Sequence of chain 3.A:
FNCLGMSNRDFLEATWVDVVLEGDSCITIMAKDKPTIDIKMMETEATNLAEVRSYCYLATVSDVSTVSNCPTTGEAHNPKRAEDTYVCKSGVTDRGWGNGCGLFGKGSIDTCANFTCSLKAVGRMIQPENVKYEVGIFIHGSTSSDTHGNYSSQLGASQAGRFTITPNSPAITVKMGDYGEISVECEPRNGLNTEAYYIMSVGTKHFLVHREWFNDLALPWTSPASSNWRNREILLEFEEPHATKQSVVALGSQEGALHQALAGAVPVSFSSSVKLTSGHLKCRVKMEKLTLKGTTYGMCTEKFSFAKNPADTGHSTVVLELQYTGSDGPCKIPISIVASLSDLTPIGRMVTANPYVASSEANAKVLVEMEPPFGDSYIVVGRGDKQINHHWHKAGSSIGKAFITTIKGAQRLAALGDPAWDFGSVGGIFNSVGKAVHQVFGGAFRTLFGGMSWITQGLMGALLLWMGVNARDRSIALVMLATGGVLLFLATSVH

Binding-site contacts:
Ligand atom O7 contacts residue ASN154 of chain 3.A at 3.8 Å.
Ligand atom O5 contacts residue ASN154 of chain 3.A at 2.4 Å (h-bond).
Ligand atom C2 contacts residue ASN154 of chain 3.A at 2.5 Å.
Ligand atom C4 contacts residue ASN154 of chain 3.A at 4.2 Å.
Ligand atom N2 contacts residue ASN154 of chain 3.A at 2.9 Å (h-bond).
Ligand atom C1 contacts residue ASN154 of chain 3.A at 1.4 Å.
Ligand atom C1 contacts residue SER156 of chain 3.A at 4.3 Å.
Ligand atom C8 contacts residue ASN154 of chain 3.A at 4.2 Å.
Ligand atom C7 contacts residue ASN154 of chain 3.A at 3.5 Å.
Ligand atom C5 contacts residue ASN154 of chain 3.A at 3.7 Å.
Ligand atom C3 contacts residue ASN154 of chain 3.A at 3.8 Å.

The protein below binds the small molecule below.
Small molecule (SMILES): CC(=O)N[C@@H]1[C@@H](O)[C@H](O)[C@@H](CO)O[C@H]1O